This small molecule binds to this protein.
Small molecule (SMILES): CC(=O)N[C@@H]1[C@@H](O)[C@H](O)[C@@H](CO)O[C@H]1O

Binding-site contacts:
Ligand atom O7 contacts residue THR604 of chain 1.C at 3.9 Å.
Ligand atom C8 contacts residue ASN603 of chain 1.C at 4.5 Å.
Ligand atom C1 contacts residue ASN603 of chain 1.C at 1.4 Å.
Ligand atom O7 contacts residue ASN603 of chain 1.C at 3.6 Å (h-bond).
Ligand atom C4 contacts residue ASN603 of chain 1.C at 4.2 Å.
Ligand atom C7 contacts residue ASN603 of chain 1.C at 3.5 Å.
Ligand atom C2 contacts residue ASN603 of chain 1.C at 2.4 Å.
Ligand atom C3 contacts residue ASN603 of chain 1.C at 3.7 Å.
Ligand atom C5 contacts residue ASN603 of chain 1.C at 3.7 Å.
Ligand atom O6 contacts residue ASN603 of chain 1.C at 3.8 Å.
Ligand atom N2 contacts residue ASN603 of chain 1.C at 2.7 Å (h-bond).
Ligand atom O5 contacts residue ASN603 of chain 1.C at 2.4 Å (h-bond).

Sequence of chain 1.C:
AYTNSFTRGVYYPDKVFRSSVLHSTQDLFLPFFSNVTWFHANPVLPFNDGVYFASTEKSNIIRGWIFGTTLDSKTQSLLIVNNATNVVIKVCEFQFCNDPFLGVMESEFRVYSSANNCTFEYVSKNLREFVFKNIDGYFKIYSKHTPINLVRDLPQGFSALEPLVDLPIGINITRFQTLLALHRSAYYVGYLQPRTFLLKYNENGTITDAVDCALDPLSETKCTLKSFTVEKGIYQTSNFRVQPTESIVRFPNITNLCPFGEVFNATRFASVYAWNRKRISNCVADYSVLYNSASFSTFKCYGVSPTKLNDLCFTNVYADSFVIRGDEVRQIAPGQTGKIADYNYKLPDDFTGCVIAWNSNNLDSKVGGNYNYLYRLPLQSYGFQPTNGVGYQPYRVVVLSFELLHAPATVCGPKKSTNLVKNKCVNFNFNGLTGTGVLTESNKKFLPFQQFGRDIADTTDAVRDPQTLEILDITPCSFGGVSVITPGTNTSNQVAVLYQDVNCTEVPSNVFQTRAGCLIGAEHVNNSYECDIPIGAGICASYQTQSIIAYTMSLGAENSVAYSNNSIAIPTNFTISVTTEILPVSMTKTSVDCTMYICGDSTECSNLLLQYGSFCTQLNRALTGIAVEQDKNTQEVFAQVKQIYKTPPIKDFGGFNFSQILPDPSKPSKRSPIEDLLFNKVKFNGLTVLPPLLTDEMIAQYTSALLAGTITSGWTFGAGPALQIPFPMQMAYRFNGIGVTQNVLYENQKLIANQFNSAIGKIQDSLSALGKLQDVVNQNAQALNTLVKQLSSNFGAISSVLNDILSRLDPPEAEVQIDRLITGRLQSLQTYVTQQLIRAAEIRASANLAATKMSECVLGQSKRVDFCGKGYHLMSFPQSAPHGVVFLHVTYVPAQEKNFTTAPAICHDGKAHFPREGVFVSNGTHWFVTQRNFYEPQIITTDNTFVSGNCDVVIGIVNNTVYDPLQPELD